The small molecule below binds the protein below.
Small molecule (SMILES): OC[C@H]1O[C@H](Oc2c[nH]c3ccc(Br)c(Cl)c23)[C@@H](O)[C@@H](O)[C@@H]1O

Binding-site contacts:
Ligand atom O4 contacts residue ARG228 of chain 3.A at 3.2 Å (salt-bridge).
Ligand atom N1 contacts residue LEU99 of chain 3.A at 4.0 Å.
Ligand atom C14 contacts residue LEU99 of chain 3.A at 3.9 Å (hydrophobic).
Ligand atom C12 contacts residue LEU99 of chain 3.A at 3.6 Å (hydrophobic).
Ligand atom C6 contacts residue ASP208 of chain 3.A at 3.4 Å.
Ligand atom O2 contacts residue LEU99 of chain 3.A at 3.5 Å (h-bond).
Ligand atom C6 contacts residue TYR12 of chain 3.A at 3.8 Å (hydrophobic).
Ligand atom C1 contacts residue LEU99 of chain 3.A at 3.8 Å (hydrophobic).
Ligand atom C6 contacts residue ALA207 of chain 3.A at 3.6 Å (hydrophobic).
Ligand atom O6 contacts residue GLY98 of chain 3.A at 3.3 Å.
Ligand atom O2 contacts residue GLY98 of chain 3.A at 3.5 Å.
Ligand atom O6 contacts residue ASP208 of chain 3.A at 2.7 Å (salt-bridge).
Ligand atom O6 contacts residue ALA207 of chain 3.A at 3.3 Å.
Ligand atom O6 contacts residue TYR100 of chain 3.A at 3.1 Å (h-bond).
Ligand atom C3 contacts residue ARG228 of chain 3.A at 3.9 Å.
Ligand atom C4 contacts residue ARG228 of chain 3.A at 3.8 Å.
Ligand atom C11 contacts residue TYR100 of chain 3.A at 3.9 Å (hydrophobic).
Ligand atom C6 contacts residue LEU99 of chain 3.A at 4.1 Å (hydrophobic).
Ligand atom C4 contacts residue ASP208 of chain 3.A at 3.4 Å.
Ligand atom C4 contacts residue ASN14 of chain 3.A at 3.9 Å.
Ligand atom O4 contacts residue TYR12 of chain 3.A at 3.8 Å.
Ligand atom C5 contacts residue LEU99 of chain 3.A at 4.1 Å (hydrophobic).
Ligand atom O5 contacts residue LEU99 of chain 3.A at 3.1 Å (h-bond).
Ligand atom C5 contacts residue ASP208 of chain 3.A at 4.0 Å.
Ligand atom C13 contacts residue LEU99 of chain 3.A at 4.1 Å (hydrophobic).
Ligand atom C10 contacts residue LEU99 of chain 3.A at 4.0 Å (hydrophobic).
Ligand atom O4 contacts residue ASN14 of chain 3.A at 2.9 Å (h-bond).
Ligand atom N1 contacts residue TYR12 of chain 3.A at 3.4 Å (h-bond).
Ligand atom C11 contacts residue TYR12 of chain 3.A at 3.0 Å (hydrophobic).
Ligand atom O3 contacts residue GLY227 of chain 3.A at 3.5 Å.
Ligand atom C5 contacts residue TYR12 of chain 3.A at 4.0 Å (hydrophobic).
Ligand atom O6 contacts residue LEU99 of chain 3.A at 3.2 Å (h-bond).
Ligand atom C8 contacts residue LEU99 of chain 3.A at 3.6 Å (hydrophobic).
Ligand atom O3 contacts residue ARG228 of chain 3.A at 3.0 Å (salt-bridge).
Ligand atom O4 contacts residue GLY227 of chain 3.A at 3.9 Å.
Ligand atom O4 contacts residue ASP208 of chain 3.A at 2.5 Å (salt-bridge).
Ligand atom N1 contacts residue TYR100 of chain 3.A at 3.7 Å.
Ligand atom C4 contacts residue GLY227 of chain 3.A at 4.0 Å.
Ligand atom C6 contacts residue TYR100 of chain 3.A at 3.9 Å (hydrophobic).
Ligand atom C9 contacts residue LEU99 of chain 3.A at 3.5 Å (hydrophobic).

Sequence of chain 3.A:
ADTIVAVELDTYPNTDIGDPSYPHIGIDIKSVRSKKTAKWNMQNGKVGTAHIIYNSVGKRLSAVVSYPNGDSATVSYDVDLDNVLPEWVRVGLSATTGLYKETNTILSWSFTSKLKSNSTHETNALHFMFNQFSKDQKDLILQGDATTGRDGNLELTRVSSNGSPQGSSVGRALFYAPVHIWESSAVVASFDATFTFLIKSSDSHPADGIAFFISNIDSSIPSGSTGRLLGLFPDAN